This protein binds this small molecule.
Small molecule (SMILES): CC(=O)N[C@H]1[C@H](O[C@H]2[C@H](O)[C@@H](NC(C)=O)CO[C@@H]2CO)O[C@H](CO)[C@@H](O)[C@@H]1O

Binding-site contacts:
Ligand atom O5 contacts residue ASN12 of chain 18.K at 2.8 Å (h-bond).
Ligand atom C5 contacts residue ASN12 of chain 18.K at 4.2 Å.
Ligand atom C1 contacts residue ASN12 of chain 18.K at 2.2 Å.
Ligand atom C2 contacts residue ASN12 of chain 18.K at 3.3 Å.
Ligand atom C7 contacts residue ASN12 of chain 18.K at 3.9 Å.
Ligand atom O7 contacts residue ASN12 of chain 18.K at 3.6 Å.
Ligand atom N2 contacts residue ASN12 of chain 18.K at 3.8 Å.

Sequence of chain 18.K:
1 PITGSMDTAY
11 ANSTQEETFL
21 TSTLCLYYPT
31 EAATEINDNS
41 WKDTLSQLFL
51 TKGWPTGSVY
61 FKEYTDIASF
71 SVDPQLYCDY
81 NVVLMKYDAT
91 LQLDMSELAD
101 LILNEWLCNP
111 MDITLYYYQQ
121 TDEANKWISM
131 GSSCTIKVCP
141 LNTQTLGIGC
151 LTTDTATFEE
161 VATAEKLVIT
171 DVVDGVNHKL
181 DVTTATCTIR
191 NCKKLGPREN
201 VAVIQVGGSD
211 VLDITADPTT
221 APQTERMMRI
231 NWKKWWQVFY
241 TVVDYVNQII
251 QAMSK